Sequence of chain 1.A:
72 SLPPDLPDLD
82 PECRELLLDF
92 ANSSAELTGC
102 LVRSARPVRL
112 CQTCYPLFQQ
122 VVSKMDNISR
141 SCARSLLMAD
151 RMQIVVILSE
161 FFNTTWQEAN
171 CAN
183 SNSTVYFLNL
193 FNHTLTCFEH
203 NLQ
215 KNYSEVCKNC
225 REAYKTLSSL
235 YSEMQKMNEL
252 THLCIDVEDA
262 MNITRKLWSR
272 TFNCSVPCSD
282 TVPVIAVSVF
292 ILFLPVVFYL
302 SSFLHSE

A protein and the small-molecule ligand that binds it are described below.
Small molecule (SMILES): CC(=O)N[C@@H]1[C@@H](O)[C@H](O)[C@@H](CO)O[C@H]1O

Binding-site contacts:
Ligand atom C4 contacts residue ASN163 of chain 1.A at 4.2 Å.
Ligand atom C3 contacts residue GLN167 of chain 1.A at 4.4 Å.
Ligand atom N2 contacts residue GLN167 of chain 1.A at 4.4 Å.
Ligand atom C7 contacts residue ASN163 of chain 1.A at 3.1 Å.
Ligand atom O5 contacts residue GLN167 of chain 1.A at 3.6 Å.
Ligand atom C8 contacts residue TRP166 of chain 1.A at 4.2 Å (hydrophobic).
Ligand atom C8 contacts residue VAL123 of chain 1.A at 4.2 Å (hydrophobic).
Ligand atom C8 contacts residue ASN163 of chain 1.A at 4.2 Å.
Ligand atom C2 contacts residue GLN167 of chain 1.A at 4.1 Å.
Ligand atom C8 contacts residue PHE119 of chain 1.A at 3.5 Å (hydrophobic).
Ligand atom C2 contacts residue ASN163 of chain 1.A at 2.4 Å.
Ligand atom O5 contacts residue ASN163 of chain 1.A at 2.4 Å (h-bond).
Ligand atom O7 contacts residue VAL123 of chain 1.A at 4.3 Å.
Ligand atom C5 contacts residue GLN167 of chain 1.A at 3.7 Å.
Ligand atom C1 contacts residue GLN167 of chain 1.A at 3.1 Å.
Ligand atom N2 contacts residue ASN163 of chain 1.A at 2.8 Å (h-bond).
Ligand atom O7 contacts residue ASN163 of chain 1.A at 3.0 Å (h-bond).
Ligand atom C5 contacts residue ASN163 of chain 1.A at 3.6 Å.
Ligand atom C1 contacts residue ASN163 of chain 1.A at 1.4 Å.
Ligand atom C3 contacts residue ASN163 of chain 1.A at 3.7 Å.